This small molecule binds to this protein.
Small molecule (SMILES): Nc1ccn([C@H]2C[C@H](O[P](=O)(O)OC[C@H]3O[C@@H](n4cnc5c(N)ncnc54)C[C@@H]3O)[C@@H](CO)O2)c(=O)n1

Sequence of chain 28.A:
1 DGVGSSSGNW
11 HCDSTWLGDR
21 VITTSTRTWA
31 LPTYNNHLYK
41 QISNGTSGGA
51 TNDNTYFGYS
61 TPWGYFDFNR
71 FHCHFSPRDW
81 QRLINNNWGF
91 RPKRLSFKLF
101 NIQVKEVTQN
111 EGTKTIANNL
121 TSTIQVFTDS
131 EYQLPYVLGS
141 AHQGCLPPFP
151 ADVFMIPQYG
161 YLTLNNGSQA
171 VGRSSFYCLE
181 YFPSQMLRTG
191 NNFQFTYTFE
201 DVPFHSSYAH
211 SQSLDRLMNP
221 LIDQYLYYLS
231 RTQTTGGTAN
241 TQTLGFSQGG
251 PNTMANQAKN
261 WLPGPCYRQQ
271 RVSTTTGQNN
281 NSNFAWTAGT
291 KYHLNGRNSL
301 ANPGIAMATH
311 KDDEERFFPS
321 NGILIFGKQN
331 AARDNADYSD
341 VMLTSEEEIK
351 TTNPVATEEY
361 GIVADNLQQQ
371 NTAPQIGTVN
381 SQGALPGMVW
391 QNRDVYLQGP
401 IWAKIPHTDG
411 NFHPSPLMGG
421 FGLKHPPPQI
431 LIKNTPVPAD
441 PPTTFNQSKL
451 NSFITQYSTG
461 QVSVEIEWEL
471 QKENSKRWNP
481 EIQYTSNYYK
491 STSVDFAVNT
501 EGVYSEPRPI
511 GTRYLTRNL

Sequence of chain 16.A:
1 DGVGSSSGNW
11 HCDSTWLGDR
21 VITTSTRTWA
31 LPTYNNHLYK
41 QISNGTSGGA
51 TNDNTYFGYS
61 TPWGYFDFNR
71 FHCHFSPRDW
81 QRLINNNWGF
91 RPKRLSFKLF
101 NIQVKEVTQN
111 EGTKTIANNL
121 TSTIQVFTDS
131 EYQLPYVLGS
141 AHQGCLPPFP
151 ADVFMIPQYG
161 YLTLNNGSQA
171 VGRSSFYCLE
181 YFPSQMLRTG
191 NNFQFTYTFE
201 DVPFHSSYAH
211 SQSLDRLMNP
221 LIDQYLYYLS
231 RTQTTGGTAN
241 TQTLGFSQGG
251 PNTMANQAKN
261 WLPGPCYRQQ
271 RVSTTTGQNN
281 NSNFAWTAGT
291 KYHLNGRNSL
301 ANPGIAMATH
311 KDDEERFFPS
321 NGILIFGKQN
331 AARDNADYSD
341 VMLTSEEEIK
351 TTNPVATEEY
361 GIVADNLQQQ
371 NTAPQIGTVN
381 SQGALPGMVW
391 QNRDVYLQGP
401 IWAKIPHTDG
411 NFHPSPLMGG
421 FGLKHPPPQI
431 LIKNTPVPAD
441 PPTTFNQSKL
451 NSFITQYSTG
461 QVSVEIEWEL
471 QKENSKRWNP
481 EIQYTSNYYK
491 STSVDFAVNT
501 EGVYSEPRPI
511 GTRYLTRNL

Binding-site contacts:
Ligand atom N6 contacts residue GLY422 of chain 28.A at 3.3 Å (h-bond).
Ligand atom C1' contacts residue PRO203 of chain 28.A at 4.1 Å (hydrophobic).
Ligand atom N6 contacts residue GLY420 of chain 28.A at 3.7 Å.
Ligand atom N1 contacts residue PRO203 of chain 28.A at 4.2 Å.
Ligand atom C2 contacts residue VAL202 of chain 28.A at 4.1 Å (hydrophobic).
Ligand atom O3' contacts residue PRO414 of chain 28.A at 4.2 Å.
Ligand atom N6 contacts residue SER415 of chain 28.A at 3.8 Å.
Ligand atom OP2 contacts residue ASP409 of chain 16.A at 3.2 Å (salt-bridge).
Ligand atom N6 contacts residue VAL202 of chain 28.A at 4.2 Å.
Ligand atom C6 contacts residue SER415 of chain 28.A at 4.1 Å.
Ligand atom N1 contacts residue GLY422 of chain 28.A at 2.9 Å (h-bond).
Ligand atom C5 contacts residue PRO203 of chain 28.A at 3.8 Å (hydrophobic).
Ligand atom C5 contacts residue ARG91 of chain 28.A at 4.2 Å.
Ligand atom N7 contacts residue ASN392 of chain 28.A at 4.2 Å.
Ligand atom C4 contacts residue PRO203 of chain 28.A at 4.1 Å (hydrophobic).
Ligand atom N4 contacts residue ASP201 of chain 28.A at 2.6 Å.
Ligand atom C5 contacts residue PRO203 of chain 28.A at 4.0 Å (hydrophobic).
Ligand atom C2' contacts residue HIS413 of chain 28.A at 3.7 Å.
Ligand atom C4 contacts residue ASP201 of chain 28.A at 3.5 Å.
Ligand atom C4 contacts residue VAL202 of chain 28.A at 3.7 Å (hydrophobic).
Ligand atom C6 contacts residue GLY422 of chain 28.A at 3.7 Å.
Ligand atom C6 contacts residue VAL202 of chain 28.A at 4.1 Å (hydrophobic).
Ligand atom N7 contacts residue SER415 of chain 28.A at 3.9 Å.
Ligand atom C4 contacts residue PRO203 of chain 28.A at 4.0 Å (hydrophobic).
Ligand atom N3 contacts residue ASP201 of chain 28.A at 4.2 Å.
Ligand atom C6 contacts residue PRO203 of chain 28.A at 4.0 Å (hydrophobic).
Ligand atom N4 contacts residue VAL202 of chain 28.A at 2.9 Å (h-bond).
Ligand atom N7 contacts residue HIS413 of chain 28.A at 4.2 Å.
Ligand atom C5 contacts residue VAL202 of chain 28.A at 3.6 Å (hydrophobic).
Ligand atom N1 contacts residue VAL202 of chain 28.A at 3.5 Å.
Ligand atom C6 contacts residue PRO203 of chain 28.A at 4.0 Å (hydrophobic).
Ligand atom N6 contacts residue PHE421 of chain 28.A at 3.8 Å.
Ligand atom N7 contacts residue PRO203 of chain 28.A at 4.1 Å.
Ligand atom C2 contacts residue PRO203 of chain 28.A at 4.0 Å (hydrophobic).
Ligand atom N1 contacts residue PRO203 of chain 28.A at 3.8 Å.
Ligand atom C2' contacts residue PRO203 of chain 28.A at 3.3 Å (hydrophobic).
Ligand atom C2' contacts residue PRO414 of chain 28.A at 3.6 Å (hydrophobic).
Ligand atom C2 contacts residue GLY422 of chain 28.A at 3.2 Å.
Ligand atom C5 contacts residue ASP201 of chain 28.A at 3.3 Å.
Ligand atom C8 contacts residue HIS413 of chain 28.A at 3.9 Å.